The protein below binds the small molecule below.
Small molecule (SMILES): CC(=O)N(C)CCN(C)c1ccc([N+](=O)[O-])c2nonc12

Sequence of chain 1.A:
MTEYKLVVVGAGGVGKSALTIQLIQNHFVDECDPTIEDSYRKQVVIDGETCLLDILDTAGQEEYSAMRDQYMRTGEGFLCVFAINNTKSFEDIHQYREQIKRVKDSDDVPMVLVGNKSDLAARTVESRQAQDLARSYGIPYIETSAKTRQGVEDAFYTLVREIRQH

Binding-site contacts:
Ligand atom O18 contacts residue CYS32 of chain 1.A at 2.9 Å (h-bond).
Ligand atom C17 contacts residue CYS32 of chain 1.A at 2.8 Å (hydrophobic).
Ligand atom N15 contacts residue CYS32 of chain 1.A at 4.0 Å.
Ligand atom C19 contacts residue CYS32 of chain 1.A at 1.8 Å (hydrophobic).